Binding-site contacts:
Ligand atom C contacts residue THR91 of chain 1.C at 3.6 Å.
Ligand atom CA contacts residue SER142 of chain 1.C at 3.9 Å.
Ligand atom ND1 contacts residue MET196 of chain 1.C at 3.5 Å.
Ligand atom SE1 contacts residue THR174 of chain 1.C at 4.0 Å.
Ligand atom N contacts residue PRO89 of chain 1.C at 2.8 Å (h-bond).
Ligand atom O contacts residue THR91 of chain 1.C at 2.7 Å (h-bond).
Ligand atom O contacts residue LEU90 of chain 1.C at 3.6 Å.
Ligand atom N contacts residue THR91 of chain 1.C at 2.9 Å (h-bond).
Ligand atom CA contacts residue TYR61 of chain 1.C at 3.6 Å (hydrophobic).
Ligand atom C contacts residue ARG96 of chain 1.C at 3.4 Å.
Ligand atom OD2 contacts residue LEU138 of chain 1.C at 4.1 Å.
Ligand atom OXT contacts residue ARG96 of chain 1.C at 2.9 Å (salt-bridge).
Ligand atom OXT contacts residue GLY141 of chain 1.C at 3.4 Å.
Ligand atom CD2 contacts residue LEU138 of chain 1.C at 4.1 Å (hydrophobic).
Ligand atom N contacts residue GLU193 of chain 1.C at 2.8 Å (salt-bridge).
Ligand atom C contacts residue SER142 of chain 1.C at 3.4 Å.
Ligand atom CG contacts residue GLU193 of chain 1.C at 3.4 Å.
Ligand atom CA contacts residue THR91 of chain 1.C at 3.8 Å.
Ligand atom CA contacts residue PRO89 of chain 1.C at 3.8 Å (hydrophobic).
Ligand atom OXT contacts residue TYR61 of chain 1.C at 3.4 Å.
Ligand atom CB contacts residue GLU193 of chain 1.C at 3.5 Å.
Ligand atom OD2 contacts residue THR143 of chain 1.C at 2.6 Å (h-bond).
Ligand atom CB contacts residue SER142 of chain 1.C at 3.5 Å.
Ligand atom O contacts residue ARG96 of chain 1.C at 2.8 Å (salt-bridge).
Ligand atom N contacts residue TYR220 of chain 1.C at 3.6 Å.
Ligand atom CD2 contacts residue GLU193 of chain 1.C at 3.9 Å.
Ligand atom NE2 contacts residue GLU193 of chain 1.C at 3.6 Å (salt-bridge).
Ligand atom C contacts residue TYR61 of chain 1.C at 3.5 Å (hydrophobic).
Ligand atom CD2 contacts residue THR143 of chain 1.C at 3.5 Å.
Ligand atom CA contacts residue GLU193 of chain 1.C at 3.7 Å.
Ligand atom NE2 contacts residue LEU192 of chain 1.C at 3.7 Å.
Ligand atom O contacts residue SER142 of chain 1.C at 3.8 Å.
Ligand atom O contacts residue TYR61 of chain 1.C at 3.7 Å.
Ligand atom ND1 contacts residue TYR61 of chain 1.C at 3.9 Å.
Ligand atom SE1 contacts residue MET196 of chain 1.C at 3.4 Å.
Ligand atom OXT contacts residue SER142 of chain 1.C at 3.1 Å (h-bond).
Ligand atom N contacts residue TYR61 of chain 1.C at 3.9 Å.
Ligand atom ND1 contacts residue GLU193 of chain 1.C at 3.0 Å (salt-bridge).
Ligand atom SE1 contacts residue GLU193 of chain 1.C at 3.8 Å.
Ligand atom O contacts residue PRO89 of chain 1.C at 3.6 Å.

A small-molecule ligand and the protein it binds are described below.
Small molecule (SMILES): N[C@H](Cc1nsnc1O)C(=O)O

Sequence of chain 1.C:
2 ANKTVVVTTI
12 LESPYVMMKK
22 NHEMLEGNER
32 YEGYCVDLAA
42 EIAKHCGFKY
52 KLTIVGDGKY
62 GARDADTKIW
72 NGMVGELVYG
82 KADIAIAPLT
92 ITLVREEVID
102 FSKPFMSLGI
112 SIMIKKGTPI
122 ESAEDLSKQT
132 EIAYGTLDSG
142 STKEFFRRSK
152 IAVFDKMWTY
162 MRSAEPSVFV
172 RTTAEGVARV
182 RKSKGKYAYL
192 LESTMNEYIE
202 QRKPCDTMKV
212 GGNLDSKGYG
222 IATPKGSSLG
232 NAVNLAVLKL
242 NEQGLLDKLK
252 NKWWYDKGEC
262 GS